A protein and the small-molecule ligand that binds it are described below.
Small molecule (SMILES): Cc1cn([C@H]2C[C@H](O)[C@@H](CO[P](=O)(O)O[P](=O)(O)Oc3ccccc3)O2)c(=O)[nH]c1=O

Binding-site contacts:
Ligand atom O4 contacts residue HIS78 of chain 1.A at 3.8 Å.
Ligand atom CD1 contacts residue GLN153 of chain 1.A at 3.9 Å.
Ligand atom C5M contacts residue PHE84 of chain 1.A at 3.9 Å (hydrophobic).
Ligand atom CD2 contacts residue ARG408 of chain 1.A at 3.9 Å.
Ligand atom CD1 contacts residue ALA154 of chain 1.A at 3.6 Å (hydrophobic).
Ligand atom O2B contacts residue GLN153 of chain 1.A at 3.9 Å.
Ligand atom C5' contacts residue ASN158 of chain 1.A at 3.8 Å.
Ligand atom O4' contacts residue PHE83 of chain 1.A at 3.5 Å.
Ligand atom N3 contacts residue PHE83 of chain 1.A at 3.6 Å.
Ligand atom CG contacts residue THR155 of chain 1.A at 4.0 Å.
Ligand atom C2' contacts residue TRP320 of chain 1.A at 3.5 Å (hydrophobic).
Ligand atom C5M contacts residue PHE83 of chain 1.A at 3.8 Å (hydrophobic).
Ligand atom C4 contacts residue PHE83 of chain 1.A at 3.6 Å (hydrophobic).
Ligand atom C5 contacts residue TRP320 of chain 1.A at 3.9 Å (hydrophobic).
Ligand atom CZ contacts residue GLY117 of chain 1.A at 3.9 Å.
Ligand atom N1 contacts residue PHE83 of chain 1.A at 3.5 Å.
Ligand atom C5M contacts residue GLN322 of chain 1.A at 3.5 Å.
Ligand atom C5 contacts residue PHE83 of chain 1.A at 3.6 Å (hydrophobic).
Ligand atom N1 contacts residue TRP320 of chain 1.A at 3.8 Å.
Ligand atom N3 contacts residue TRP320 of chain 1.A at 3.4 Å.
Ligand atom O4 contacts residue GLN322 of chain 1.A at 3.5 Å.
Ligand atom O1A contacts residue ASN158 of chain 1.A at 2.9 Å (h-bond).
Ligand atom O4 contacts residue PHE83 of chain 1.A at 3.8 Å.
Ligand atom O3B contacts residue ASN158 of chain 1.A at 4.0 Å.
Ligand atom CZ contacts residue ASN200 of chain 1.A at 3.5 Å.
Ligand atom O2 contacts residue TRP320 of chain 1.A at 3.5 Å.
Ligand atom O4 contacts residue THR321 of chain 1.A at 3.3 Å (h-bond).
Ligand atom O2A contacts residue ARG408 of chain 1.A at 2.8 Å (salt-bridge).
Ligand atom C4 contacts residue THR321 of chain 1.A at 3.8 Å.
Ligand atom C4 contacts residue TRP320 of chain 1.A at 3.6 Å (hydrophobic).
Ligand atom C6 contacts residue TRP320 of chain 1.A at 3.8 Å (hydrophobic).
Ligand atom O4 contacts residue TRP67 of chain 1.A at 2.8 Å (h-bond).
Ligand atom C6 contacts residue PHE83 of chain 1.A at 3.4 Å (hydrophobic).
Ligand atom C5 contacts residue GLN322 of chain 1.A at 3.8 Å.
Ligand atom C2 contacts residue PHE83 of chain 1.A at 3.5 Å (hydrophobic).
Ligand atom CE1 contacts residue ALA154 of chain 1.A at 3.9 Å (hydrophobic).
Ligand atom O1B contacts residue GLN153 of chain 1.A at 3.0 Å (h-bond).
Ligand atom C2 contacts residue TRP320 of chain 1.A at 3.5 Å (hydrophobic).
Ligand atom O1A contacts residue PHE83 of chain 1.A at 3.8 Å.
Ligand atom CD2 contacts residue THR155 of chain 1.A at 3.7 Å.

Sequence of chain 1.A:
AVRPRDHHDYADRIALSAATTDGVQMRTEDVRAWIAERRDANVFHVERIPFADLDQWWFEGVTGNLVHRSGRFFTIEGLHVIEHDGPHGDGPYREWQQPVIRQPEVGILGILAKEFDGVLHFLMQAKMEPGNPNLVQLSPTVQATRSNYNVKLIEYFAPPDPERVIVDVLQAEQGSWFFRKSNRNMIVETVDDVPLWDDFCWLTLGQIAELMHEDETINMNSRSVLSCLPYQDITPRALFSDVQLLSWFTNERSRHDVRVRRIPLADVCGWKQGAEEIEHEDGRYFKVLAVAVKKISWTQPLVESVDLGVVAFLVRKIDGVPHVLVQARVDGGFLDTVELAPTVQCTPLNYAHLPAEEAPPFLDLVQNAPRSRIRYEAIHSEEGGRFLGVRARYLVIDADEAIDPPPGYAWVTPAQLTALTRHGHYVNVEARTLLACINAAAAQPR